Sequence of chain 1.A:
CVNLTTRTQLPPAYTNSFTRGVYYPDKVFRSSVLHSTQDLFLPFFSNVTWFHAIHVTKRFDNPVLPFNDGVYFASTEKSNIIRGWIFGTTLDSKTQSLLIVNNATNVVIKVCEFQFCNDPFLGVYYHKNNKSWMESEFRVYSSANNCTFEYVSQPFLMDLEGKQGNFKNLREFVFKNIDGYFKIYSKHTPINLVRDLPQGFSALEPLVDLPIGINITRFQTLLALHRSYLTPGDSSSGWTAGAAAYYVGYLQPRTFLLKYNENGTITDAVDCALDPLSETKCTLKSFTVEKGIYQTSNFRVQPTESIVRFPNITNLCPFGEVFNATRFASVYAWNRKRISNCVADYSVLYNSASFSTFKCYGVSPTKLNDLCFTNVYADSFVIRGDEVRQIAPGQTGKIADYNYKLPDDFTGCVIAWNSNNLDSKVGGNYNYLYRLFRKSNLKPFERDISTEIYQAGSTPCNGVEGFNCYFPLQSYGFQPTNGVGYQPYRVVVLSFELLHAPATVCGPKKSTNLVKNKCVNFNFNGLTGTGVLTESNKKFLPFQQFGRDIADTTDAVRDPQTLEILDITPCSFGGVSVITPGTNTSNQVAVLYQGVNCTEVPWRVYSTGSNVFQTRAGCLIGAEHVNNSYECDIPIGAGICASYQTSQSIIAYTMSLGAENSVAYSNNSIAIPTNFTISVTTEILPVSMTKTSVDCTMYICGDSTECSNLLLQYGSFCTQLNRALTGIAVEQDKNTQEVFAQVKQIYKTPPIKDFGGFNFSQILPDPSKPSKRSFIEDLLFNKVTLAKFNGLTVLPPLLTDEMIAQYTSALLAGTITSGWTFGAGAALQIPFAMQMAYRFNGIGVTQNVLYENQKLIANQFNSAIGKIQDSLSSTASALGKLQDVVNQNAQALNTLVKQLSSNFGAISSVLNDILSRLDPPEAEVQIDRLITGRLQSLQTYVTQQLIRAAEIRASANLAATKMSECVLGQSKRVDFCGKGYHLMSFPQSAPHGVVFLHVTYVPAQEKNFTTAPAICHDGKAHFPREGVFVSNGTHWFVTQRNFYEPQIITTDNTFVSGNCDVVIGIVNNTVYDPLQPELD

Binding-site contacts:
Ligand atom O5 contacts residue THR242 of chain 1.A at 3.8 Å.
Ligand atom N2 contacts residue ASN240 of chain 1.A at 2.8 Å (h-bond).
Ligand atom C3 contacts residue ASN240 of chain 1.A at 3.8 Å.
Ligand atom C2 contacts residue ASN240 of chain 1.A at 2.4 Å.
Ligand atom C1 contacts residue ASN240 of chain 1.A at 1.4 Å.
Ligand atom O5 contacts residue THR114 of chain 1.A at 3.1 Å.
Ligand atom C6 contacts residue THR242 of chain 1.A at 3.4 Å.
Ligand atom C1 contacts residue THR114 of chain 1.A at 4.2 Å.
Ligand atom C6 contacts residue THR114 of chain 1.A at 3.4 Å.
Ligand atom O6 contacts residue THR242 of chain 1.A at 3.8 Å.
Ligand atom O7 contacts residue ASN240 of chain 1.A at 2.7 Å (h-bond).
Ligand atom O5 contacts residue ASN240 of chain 1.A at 2.5 Å (h-bond).
Ligand atom C5 contacts residue THR242 of chain 1.A at 3.7 Å.
Ligand atom C4 contacts residue ASN240 of chain 1.A at 4.3 Å.
Ligand atom C8 contacts residue ASN240 of chain 1.A at 4.1 Å.
Ligand atom C5 contacts residue ASN240 of chain 1.A at 3.7 Å.
Ligand atom C7 contacts residue ASN240 of chain 1.A at 2.9 Å.
Ligand atom C5 contacts residue THR114 of chain 1.A at 3.8 Å.

A small-molecule ligand and the protein it binds are described below.
Small molecule (SMILES): CC(=O)N[C@@H]1[C@@H](O)[C@H](O)[C@@H](CO)O[C@H]1O